Sequence of chain 1.A:
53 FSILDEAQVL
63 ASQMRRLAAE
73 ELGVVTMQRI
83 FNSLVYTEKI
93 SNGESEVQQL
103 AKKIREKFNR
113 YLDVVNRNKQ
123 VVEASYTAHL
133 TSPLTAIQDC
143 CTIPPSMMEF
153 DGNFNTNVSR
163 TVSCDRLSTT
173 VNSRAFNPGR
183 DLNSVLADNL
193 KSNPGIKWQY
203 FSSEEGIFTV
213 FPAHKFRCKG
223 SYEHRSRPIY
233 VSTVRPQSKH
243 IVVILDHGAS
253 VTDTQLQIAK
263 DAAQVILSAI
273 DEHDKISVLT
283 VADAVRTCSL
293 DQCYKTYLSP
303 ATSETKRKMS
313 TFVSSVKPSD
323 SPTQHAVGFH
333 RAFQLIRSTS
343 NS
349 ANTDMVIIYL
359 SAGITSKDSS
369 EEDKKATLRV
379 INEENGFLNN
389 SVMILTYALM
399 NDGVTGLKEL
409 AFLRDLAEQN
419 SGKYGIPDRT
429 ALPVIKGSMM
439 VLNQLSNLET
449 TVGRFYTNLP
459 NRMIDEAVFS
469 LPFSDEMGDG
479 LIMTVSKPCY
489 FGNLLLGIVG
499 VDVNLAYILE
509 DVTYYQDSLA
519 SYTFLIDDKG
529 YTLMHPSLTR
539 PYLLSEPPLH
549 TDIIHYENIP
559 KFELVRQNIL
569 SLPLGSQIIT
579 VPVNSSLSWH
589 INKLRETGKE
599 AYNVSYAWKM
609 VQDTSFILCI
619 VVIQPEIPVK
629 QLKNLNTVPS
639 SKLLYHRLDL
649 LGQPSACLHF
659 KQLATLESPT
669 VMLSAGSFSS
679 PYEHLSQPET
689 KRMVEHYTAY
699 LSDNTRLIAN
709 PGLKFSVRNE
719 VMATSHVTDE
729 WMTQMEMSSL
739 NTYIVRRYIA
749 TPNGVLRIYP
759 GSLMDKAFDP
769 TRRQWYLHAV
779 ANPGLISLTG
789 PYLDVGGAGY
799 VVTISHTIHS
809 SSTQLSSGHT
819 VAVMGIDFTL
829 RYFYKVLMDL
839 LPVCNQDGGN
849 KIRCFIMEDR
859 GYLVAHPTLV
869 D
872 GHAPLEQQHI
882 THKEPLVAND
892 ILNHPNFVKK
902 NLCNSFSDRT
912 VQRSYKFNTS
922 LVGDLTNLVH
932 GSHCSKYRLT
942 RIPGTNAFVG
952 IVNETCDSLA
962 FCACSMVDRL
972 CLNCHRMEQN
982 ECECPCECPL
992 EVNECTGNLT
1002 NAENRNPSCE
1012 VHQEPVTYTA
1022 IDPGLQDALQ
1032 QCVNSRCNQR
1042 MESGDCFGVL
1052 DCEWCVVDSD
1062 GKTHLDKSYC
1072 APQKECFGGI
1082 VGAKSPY

This protein binds this small molecule.
Small molecule (SMILES): CC(=O)N[C@@H]1[C@@H](O)[C@H](O)[C@@H](CO)O[C@H]1O

Binding-site contacts:
Ligand atom N2 contacts residue THR997 of chain 1.A at 2.9 Å (h-bond).
Ligand atom C6 contacts residue ASN999 of chain 1.A at 4.2 Å.
Ligand atom C6 contacts residue ARG564 of chain 1.A at 4.2 Å.
Ligand atom O6 contacts residue ASP550 of chain 1.A at 4.2 Å.
Ligand atom C3 contacts residue ASN999 of chain 1.A at 3.8 Å.
Ligand atom C7 contacts residue ASN999 of chain 1.A at 3.8 Å.
Ligand atom C1 contacts residue THR997 of chain 1.A at 3.4 Å.
Ligand atom C5 contacts residue ASN999 of chain 1.A at 3.7 Å.
Ligand atom N2 contacts residue ASN999 of chain 1.A at 2.9 Å (h-bond).
Ligand atom C1 contacts residue ASN999 of chain 1.A at 1.4 Å.
Ligand atom C4 contacts residue ASN999 of chain 1.A at 4.3 Å.
Ligand atom O7 contacts residue THR997 of chain 1.A at 4.0 Å.
Ligand atom C2 contacts residue THR997 of chain 1.A at 3.6 Å.
Ligand atom O6 contacts residue ARG564 of chain 1.A at 3.2 Å (salt-bridge).
Ligand atom C8 contacts residue ASN999 of chain 1.A at 4.3 Å.
Ligand atom C3 contacts residue THR997 of chain 1.A at 4.0 Å.
Ligand atom O5 contacts residue ASN999 of chain 1.A at 2.4 Å (h-bond).
Ligand atom O6 contacts residue ASN999 of chain 1.A at 4.0 Å.
Ligand atom C7 contacts residue THR997 of chain 1.A at 3.8 Å.
Ligand atom C2 contacts residue ASN999 of chain 1.A at 2.5 Å.